This protein binds this small molecule.
Small molecule (SMILES): Cc1c(N)nc([C@H](CC(N)=O)NC[C@H](N)C(N)=O)nc1C(=O)N[C@H](C(=O)N[C@H](C)[C@@H](O)[C@H](C)C(=O)N[C@H](C(=O)NCCc1nc(-c2nc(C(=O)NCCC[SH](C)C)cs2)cs1)[C@@H](C)O)[C@@H](O[C@@H]1O[C@@H](CO)[C@@H](O)[C@H](O)[C@@H]1O[C@H]1O[C@H](CO)[C@@H](O)[C@H](OC(N)=O)[C@@H]1O)c1c[nH]cn1

Binding-site contacts:
Ligand atom C2 contacts residue CU1 of chain 1.C at 3.0 Å.
Ligand atom C50 contacts residue HIS38 of chain 1.B at 3.6 Å.
Ligand atom C13 contacts residue CU1 of chain 1.C at 3.1 Å.
Ligand atom O1 contacts residue CU1 of chain 1.C at 3.9 Å.
Ligand atom C45 contacts residue VAL107 of chain 1.A at 4.0 Å (hydrophobic).
Ligand atom C1 contacts residue CU1 of chain 1.C at 3.5 Å.
Ligand atom C55 contacts residue TYR60 of chain 1.B at 3.0 Å (hydrophobic).
Ligand atom NH contacts residue CU1 of chain 1.C at 2.0 Å.
Ligand atom C52 contacts residue HIS38 of chain 1.B at 3.9 Å.
Ligand atom NO contacts residue TRP108 of chain 1.A at 3.9 Å.
Ligand atom NP contacts residue TRP108 of chain 1.A at 3.7 Å.
Ligand atom C52 contacts residue ASP52 of chain 1.B at 3.3 Å.
Ligand atom NC contacts residue CU1 of chain 1.C at 2.2 Å.
Ligand atom C6 contacts residue CU1 of chain 1.C at 2.9 Å.
Ligand atom C38 contacts residue VAL107 of chain 1.A at 3.9 Å (hydrophobic).
Ligand atom NK contacts residue CU1 of chain 1.C at 4.0 Å.
Ligand atom C12 contacts residue CU1 of chain 1.C at 2.9 Å.
Ligand atom OH1 contacts residue CU1 of chain 1.C at 3.5 Å.
Ligand atom S53 contacts residue TRP108 of chain 1.A at 3.9 Å.
Ligand atom NG contacts residue CU1 of chain 1.C at 1.9 Å.
Ligand atom C48 contacts residue TRP108 of chain 1.A at 3.4 Å (hydrophobic).
Ligand atom C51 contacts residue TRP108 of chain 1.A at 3.9 Å (hydrophobic).
Ligand atom C29 contacts residue CU1 of chain 1.C at 2.9 Å.
Ligand atom CD contacts residue TRP108 of chain 1.A at 3.5 Å (hydrophobic).
Ligand atom C27 contacts residue CU1 of chain 1.C at 2.9 Å.
Ligand atom O61 contacts residue LEU129 of chain 1.A at 3.7 Å.
Ligand atom C54 contacts residue TYR112 of chain 1.A at 3.2 Å (hydrophobic).
Ligand atom CD contacts residue GLY109 of chain 1.A at 3.5 Å.
Ligand atom NJ contacts residue CU1 of chain 1.C at 1.9 Å.
Ligand atom C55 contacts residue ASP52 of chain 1.B at 3.5 Å.
Ligand atom C44 contacts residue VAL107 of chain 1.A at 3.4 Å (hydrophobic).
Ligand atom S43 contacts residue VAL107 of chain 1.A at 3.9 Å.
Ligand atom C3 contacts residue CU1 of chain 1.C at 2.9 Å.
Ligand atom C47 contacts residue TRP108 of chain 1.A at 3.6 Å (hydrophobic).
Ligand atom C49 contacts residue TRP108 of chain 1.A at 3.5 Å (hydrophobic).
Ligand atom C54 contacts residue TRP108 of chain 1.A at 3.6 Å (hydrophobic).
Ligand atom C14 contacts residue CU1 of chain 1.C at 3.2 Å.
Ligand atom NB contacts residue CU1 of chain 1.C at 2.3 Å.
Ligand atom C7 contacts residue CU1 of chain 1.C at 2.8 Å.
Ligand atom C10 contacts residue CU1 of chain 1.C at 3.0 Å.

Sequence of chain 1.B:
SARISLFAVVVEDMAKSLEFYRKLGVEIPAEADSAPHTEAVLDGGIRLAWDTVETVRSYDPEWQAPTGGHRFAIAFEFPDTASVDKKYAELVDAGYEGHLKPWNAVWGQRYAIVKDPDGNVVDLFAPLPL

Sequence of chain 1.A:
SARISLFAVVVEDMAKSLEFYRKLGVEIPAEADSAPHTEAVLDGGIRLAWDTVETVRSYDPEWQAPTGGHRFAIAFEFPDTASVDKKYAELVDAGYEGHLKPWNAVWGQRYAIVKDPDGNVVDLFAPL